Sequence of chain 1.B:
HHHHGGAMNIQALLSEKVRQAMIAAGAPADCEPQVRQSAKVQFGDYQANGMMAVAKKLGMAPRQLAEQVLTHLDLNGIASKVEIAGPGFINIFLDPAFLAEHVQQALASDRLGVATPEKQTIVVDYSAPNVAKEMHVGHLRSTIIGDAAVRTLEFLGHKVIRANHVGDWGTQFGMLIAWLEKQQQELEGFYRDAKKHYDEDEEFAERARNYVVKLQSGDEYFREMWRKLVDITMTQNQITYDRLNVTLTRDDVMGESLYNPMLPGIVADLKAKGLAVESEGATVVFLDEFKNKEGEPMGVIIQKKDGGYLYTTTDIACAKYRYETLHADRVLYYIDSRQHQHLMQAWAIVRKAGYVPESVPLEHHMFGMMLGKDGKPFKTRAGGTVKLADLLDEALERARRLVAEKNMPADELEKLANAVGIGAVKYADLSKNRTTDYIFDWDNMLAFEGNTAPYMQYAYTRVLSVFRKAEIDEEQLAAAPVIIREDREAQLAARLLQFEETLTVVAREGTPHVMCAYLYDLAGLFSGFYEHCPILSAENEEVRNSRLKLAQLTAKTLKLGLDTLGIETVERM

Binding-site contacts:
Ligand atom N contacts residue VAL168 of chain 1.B at 3.9 Å.
Ligand atom OXT contacts residue ASN132 of chain 1.B at 2.9 Å (h-bond).
Ligand atom CD contacts residue ILE346 of chain 1.B at 3.7 Å (hydrophobic).
Ligand atom C contacts residue HIS167 of chain 1.B at 4.2 Å.
Ligand atom CD contacts residue ASP127 of chain 1.B at 4.0 Å.
Ligand atom C contacts residue ALA130 of chain 1.B at 3.5 Å (hydrophobic).
Ligand atom N contacts residue GLY169 of chain 1.B at 3.5 Å (h-bond).
Ligand atom CA contacts residue ALA130 of chain 1.B at 4.4 Å (hydrophobic).
Ligand atom CZ contacts residue ILE346 of chain 1.B at 3.7 Å (hydrophobic).
Ligand atom NE contacts residue ASP127 of chain 1.B at 3.2 Å (salt-bridge).
Ligand atom OXT contacts residue GLY169 of chain 1.B at 3.7 Å.
Ligand atom NE contacts residue ALA130 of chain 1.B at 4.2 Å.
Ligand atom NH2 contacts residue LEU354 of chain 1.B at 4.4 Å.
Ligand atom NH1 contacts residue TYR344 of chain 1.B at 4.3 Å.
Ligand atom CB contacts residue HIS167 of chain 1.B at 3.2 Å.
Ligand atom N contacts residue GLU267 of chain 1.B at 2.5 Å (salt-bridge).
Ligand atom CG contacts residue ALA130 of chain 1.B at 3.9 Å (hydrophobic).
Ligand atom N contacts residue HIS167 of chain 1.B at 3.2 Å (h-bond).
Ligand atom OXT contacts residue ALA130 of chain 1.B at 2.9 Å (h-bond).
Ligand atom O contacts residue ALA130 of chain 1.B at 3.6 Å.
Ligand atom NH2 contacts residue ASP326 of chain 1.B at 4.0 Å.
Ligand atom NH1 contacts residue ASP326 of chain 1.B at 4.3 Å.
Ligand atom NH2 contacts residue ILE346 of chain 1.B at 3.3 Å.
Ligand atom C contacts residue ASN132 of chain 1.B at 3.7 Å.
Ligand atom CZ contacts residue HIS167 of chain 1.B at 3.5 Å.
Ligand atom CA contacts residue GLU267 of chain 1.B at 3.6 Å.
Ligand atom NH1 contacts residue HIS167 of chain 1.B at 3.2 Å.
Ligand atom OXT contacts residue PRO131 of chain 1.B at 3.7 Å.
Ligand atom CD contacts residue ALA130 of chain 1.B at 3.7 Å (hydrophobic).
Ligand atom OXT contacts residue HIS167 of chain 1.B at 4.0 Å.
Ligand atom CB contacts residue ALA130 of chain 1.B at 3.5 Å (hydrophobic).
Ligand atom NH1 contacts residue ASP127 of chain 1.B at 2.9 Å (salt-bridge).
Ligand atom CA contacts residue HIS167 of chain 1.B at 3.7 Å.
Ligand atom NE contacts residue HIS167 of chain 1.B at 3.5 Å.
Ligand atom NE contacts residue ILE346 of chain 1.B at 3.9 Å.
Ligand atom CZ contacts residue ASP127 of chain 1.B at 3.7 Å.
Ligand atom NH2 contacts residue HIS167 of chain 1.B at 4.3 Å.
Ligand atom O contacts residue ASN132 of chain 1.B at 4.0 Å.

This small molecule binds to this protein.
Small molecule (SMILES): NC(=[NH2+])NCCC[C@H](N)C(=O)O